This small molecule binds to this protein.
Small molecule (SMILES): O=C(O)CC1(CC(=O)O)O[Ti]23(OC1=O)(OC(=O)C(CC(=O)O)(CC(=O)O)O2)OC(=O)C(CC(=O)O)(CC(=O)O)O3

Binding-site contacts:
Ligand atom O9 contacts residue LYS125 of chain 1.B at 4.0 Å.
Ligand atom O8 contacts residue LYS51 of chain 1.B at 3.8 Å.
Ligand atom O12 contacts residue LYS51 of chain 1.B at 3.1 Å.
Ligand atom C12 contacts residue LYS125 of chain 1.B at 3.9 Å.
Ligand atom O9 contacts residue LYS51 of chain 1.B at 2.8 Å (salt-bridge).
Ligand atom O5 contacts residue LYS125 of chain 1.B at 4.2 Å.
Ligand atom C7 contacts residue LYS51 of chain 1.B at 4.2 Å.
Ligand atom O4 contacts residue LYS51 of chain 1.B at 4.2 Å.
Ligand atom O16 contacts residue LYS51 of chain 1.B at 3.1 Å (salt-bridge).
Ligand atom C10 contacts residue LYS51 of chain 1.B at 3.8 Å.
Ligand atom C9 contacts residue LYS51 of chain 1.B at 3.6 Å.
Ligand atom O15 contacts residue LYS51 of chain 1.B at 2.4 Å (salt-bridge).
Ligand atom C13 contacts residue LYS51 of chain 1.B at 3.3 Å.
Ligand atom C16' contacts residue LYS51 of chain 1.B at 3.4 Å.
Ligand atom C15 contacts residue LYS51 of chain 1.B at 3.6 Å.
Ligand atom C11 contacts residue LYS125 of chain 1.B at 4.1 Å.
Ligand atom C8 contacts residue LYS51 of chain 1.B at 3.7 Å.
Ligand atom C8 contacts residue LYS125 of chain 1.B at 4.3 Å.
Ligand atom O13 contacts residue LYS125 of chain 1.B at 3.0 Å.
Ligand atom O17 contacts residue LYS51 of chain 1.B at 4.2 Å.
Ligand atom C14 contacts residue LYS51 of chain 1.B at 3.6 Å.
Ligand atom O18' contacts residue LYS51 of chain 1.B at 3.6 Å.
Ligand atom C9 contacts residue LYS125 of chain 1.B at 4.2 Å.
Ligand atom TI1 contacts residue LYS51 of chain 1.B at 3.1 Å.
Ligand atom O4 contacts residue LYS125 of chain 1.B at 3.7 Å.

Sequence of chain 1.B:
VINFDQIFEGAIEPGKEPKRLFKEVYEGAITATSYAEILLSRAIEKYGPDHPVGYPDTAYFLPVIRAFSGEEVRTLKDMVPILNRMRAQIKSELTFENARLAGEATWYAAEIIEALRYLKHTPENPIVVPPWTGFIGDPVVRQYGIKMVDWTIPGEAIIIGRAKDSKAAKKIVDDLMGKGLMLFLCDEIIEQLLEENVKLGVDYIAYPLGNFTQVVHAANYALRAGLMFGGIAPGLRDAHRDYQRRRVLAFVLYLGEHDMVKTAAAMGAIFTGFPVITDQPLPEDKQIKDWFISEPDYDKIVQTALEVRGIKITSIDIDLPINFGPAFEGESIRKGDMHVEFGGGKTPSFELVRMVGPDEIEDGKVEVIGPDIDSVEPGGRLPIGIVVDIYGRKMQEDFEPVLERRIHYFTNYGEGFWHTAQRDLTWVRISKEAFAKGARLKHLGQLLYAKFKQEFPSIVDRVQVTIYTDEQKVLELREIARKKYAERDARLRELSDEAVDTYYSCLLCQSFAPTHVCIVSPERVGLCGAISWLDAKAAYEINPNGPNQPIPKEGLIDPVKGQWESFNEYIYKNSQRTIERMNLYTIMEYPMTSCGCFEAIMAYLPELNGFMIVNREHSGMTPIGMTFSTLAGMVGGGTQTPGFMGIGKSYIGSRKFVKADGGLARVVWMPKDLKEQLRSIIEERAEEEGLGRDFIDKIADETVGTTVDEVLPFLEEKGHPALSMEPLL